Binding-site contacts:
Ligand atom O19 contacts residue GLU199 of chain 1.A at 2.5 Å (salt-bridge).
Ligand atom C12 contacts residue PRO174 of chain 1.A at 3.9 Å (hydrophobic).
Ligand atom C10 contacts residue MET40 of chain 1.A at 3.7 Å (hydrophobic).
Ligand atom C6 contacts residue ASN170 of chain 1.A at 3.1 Å.
Ligand atom N7 contacts residue ASP141 of chain 1.A at 2.9 Å (salt-bridge).
Ligand atom N9 contacts residue HIS142 of chain 1.A at 2.8 Å (h-bond).
Ligand atom N9 contacts residue SAH1 of chain 1.F at 3.4 Å.
Ligand atom S13 contacts residue PRO174 of chain 1.A at 3.9 Å.
Ligand atom C8 contacts residue MG1 of chain 1.B at 3.3 Å.
Ligand atom N15 contacts residue D1D1 of chain 1.H at 3.8 Å.
Ligand atom C5 contacts residue MET40 of chain 1.A at 3.9 Å (hydrophobic).
Ligand atom C4 contacts residue PRO174 of chain 1.A at 3.8 Å (hydrophobic).
Ligand atom C14 contacts residue TRP38 of chain 1.A at 3.8 Å (hydrophobic).
Ligand atom N9 contacts residue ASP141 of chain 1.A at 3.8 Å.
Ligand atom O19 contacts residue MET40 of chain 1.A at 3.8 Å.
Ligand atom N7 contacts residue MG1 of chain 1.B at 2.2 Å.
Ligand atom C3 contacts residue PRO174 of chain 1.A at 3.7 Å (hydrophobic).
Ligand atom C8 contacts residue ASN170 of chain 1.A at 3.8 Å.
Ligand atom C16 contacts residue D1D1 of chain 1.H at 3.8 Å.
Ligand atom C18 contacts residue D1D1 of chain 1.H at 3.6 Å.
Ligand atom C10 contacts residue HIS142 of chain 1.A at 3.7 Å.
Ligand atom C2 contacts residue MET40 of chain 1.A at 3.7 Å (hydrophobic).
Ligand atom N7 contacts residue ASN170 of chain 1.A at 2.9 Å (h-bond).
Ligand atom C5 contacts residue GLU199 of chain 1.A at 3.2 Å.
Ligand atom C6 contacts residue MET40 of chain 1.A at 3.8 Å (hydrophobic).
Ligand atom C8 contacts residue SAH1 of chain 1.F at 3.5 Å.
Ligand atom C6 contacts residue GLU199 of chain 1.A at 3.1 Å.
Ligand atom C8 contacts residue ASP141 of chain 1.A at 3.1 Å.
Ligand atom O19 contacts residue MG1 of chain 1.B at 2.1 Å.
Ligand atom S13 contacts residue LEU198 of chain 1.A at 3.8 Å.
Ligand atom C6 contacts residue MG1 of chain 1.B at 2.9 Å.
Ligand atom O19 contacts residue ASN170 of chain 1.A at 2.9 Å (h-bond).
Ligand atom O11 contacts residue HIS142 of chain 1.A at 3.7 Å.
Ligand atom O19 contacts residue ASP169 of chain 1.A at 3.2 Å (salt-bridge).
Ligand atom C8 contacts residue HIS142 of chain 1.A at 3.6 Å.
Ligand atom C5 contacts residue ASN170 of chain 1.A at 3.6 Å.
Ligand atom C1 contacts residue ASN170 of chain 1.A at 3.1 Å.
Ligand atom C1 contacts residue MG1 of chain 1.B at 3.0 Å.
Ligand atom C12 contacts residue TRP38 of chain 1.A at 3.7 Å (hydrophobic).
Ligand atom O11 contacts residue TRP143 of chain 1.A at 3.7 Å.

The protein below binds the small molecule below.
Small molecule (SMILES): Cc1nc(C)c(-c2cc(O)c3nc[nH]c(=O)c3c2)s1

Sequence of chain 1.A:
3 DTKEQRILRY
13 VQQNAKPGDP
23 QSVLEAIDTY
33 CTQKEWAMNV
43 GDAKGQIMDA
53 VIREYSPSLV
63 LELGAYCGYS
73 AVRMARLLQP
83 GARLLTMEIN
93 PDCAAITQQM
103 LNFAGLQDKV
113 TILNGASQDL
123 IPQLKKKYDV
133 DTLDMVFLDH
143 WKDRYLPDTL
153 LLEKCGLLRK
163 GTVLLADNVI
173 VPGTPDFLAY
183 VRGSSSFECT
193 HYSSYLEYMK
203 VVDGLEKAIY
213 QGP